Sequence of chain 1.A:
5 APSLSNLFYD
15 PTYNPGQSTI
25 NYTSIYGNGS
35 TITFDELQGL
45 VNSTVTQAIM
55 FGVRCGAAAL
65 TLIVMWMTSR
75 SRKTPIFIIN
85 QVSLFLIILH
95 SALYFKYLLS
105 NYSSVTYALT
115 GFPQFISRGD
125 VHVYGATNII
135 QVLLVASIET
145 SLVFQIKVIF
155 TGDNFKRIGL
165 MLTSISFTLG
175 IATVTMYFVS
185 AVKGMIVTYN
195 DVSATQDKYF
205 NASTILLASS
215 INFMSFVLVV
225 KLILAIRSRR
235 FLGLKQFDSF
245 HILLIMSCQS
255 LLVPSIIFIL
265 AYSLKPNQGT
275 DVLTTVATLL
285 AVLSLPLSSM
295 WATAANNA

The small molecule below binds the protein below.
Small molecule (SMILES): CC(C)CCC[C@@H](C)[C@H]1CC[C@H]2[C@@H]3CC=C4C[C@@H](OC(=O)CCC(=O)O)CC[C@]4(C)[C@H]3CC[C@]12C

Sequence of chain 1.B:
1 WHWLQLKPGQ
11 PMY

Binding-site contacts:
Ligand atom OAG contacts residue TRP3 of chain 1.B at 3.2 Å.
Ligand atom CBC contacts residue ALA206 of chain 1.A at 4.3 Å (hydrophobic).
Ligand atom CAI contacts residue ILE209 of chain 1.A at 3.8 Å (hydrophobic).
Ligand atom CAR contacts residue ALA206 of chain 1.A at 3.9 Å (hydrophobic).
Ligand atom CAA contacts residue PHE217 of chain 1.A at 4.4 Å (hydrophobic).
Ligand atom CAD contacts residue ALA206 of chain 1.A at 3.5 Å (hydrophobic).
Ligand atom CAV contacts residue ILE209 of chain 1.A at 3.9 Å (hydrophobic).
Ligand atom CAZ contacts residue ILE209 of chain 1.A at 4.1 Å (hydrophobic).
Ligand atom OAF contacts residue TRP3 of chain 1.B at 3.3 Å (h-bond).
Ligand atom CAX contacts residue TRP3 of chain 1.B at 3.5 Å (hydrophobic).
Ligand atom OAW contacts residue ALA206 of chain 1.A at 4.0 Å.
Ligand atom CAB contacts residue SER213 of chain 1.A at 3.9 Å.
Ligand atom CAB contacts residue PHE217 of chain 1.A at 4.2 Å (hydrophobic).
Ligand atom CBD contacts residue ILE209 of chain 1.A at 4.0 Å (hydrophobic).
Ligand atom CBA contacts residue PHE217 of chain 1.A at 4.4 Å (hydrophobic).
Ligand atom CAE contacts residue SER213 of chain 1.A at 3.6 Å.
Ligand atom CAV contacts residue ALA206 of chain 1.A at 4.1 Å (hydrophobic).
Ligand atom CAD contacts residue LEU210 of chain 1.A at 4.3 Å (hydrophobic).
Ligand atom CAE contacts residue LEU210 of chain 1.A at 3.8 Å (hydrophobic).
Ligand atom CAM contacts residue LYS202 of chain 1.A at 3.9 Å.
Ligand atom CAL contacts residue LYS202 of chain 1.A at 4.2 Å.
Ligand atom CAK contacts residue ILE209 of chain 1.A at 3.7 Å (hydrophobic).
Ligand atom CAM contacts residue ASN205 of chain 1.A at 4.4 Å.
Ligand atom OAH contacts residue TRP3 of chain 1.B at 3.1 Å.
Ligand atom CAM contacts residue TRP3 of chain 1.B at 4.2 Å (hydrophobic).
Ligand atom CAY contacts residue TRP3 of chain 1.B at 3.9 Å (hydrophobic).